This small molecule binds to this protein.
Small molecule (SMILES): Cc1cnc(Nc2ccc(N3CCN(C)CC3)cc2)nc1Nc1cccc(S(=O)(=O)NC(C)(C)C)c1

Binding-site contacts:
Ligand atom O1 contacts residue TRP190 of chain 1.A at 3.5 Å.
Ligand atom C21 contacts residue TRP190 of chain 1.A at 3.6 Å (hydrophobic).
Ligand atom C3 contacts residue LEU196 of chain 1.A at 3.8 Å (hydrophobic).
Ligand atom C22 contacts residue PHE189 of chain 1.A at 3.5 Å (hydrophobic).
Ligand atom N7 contacts residue TYR191 of chain 1.A at 2.6 Å (h-bond).
Ligand atom C26 contacts residue TYR191 of chain 1.A at 3.9 Å (hydrophobic).
Ligand atom C22 contacts residue TRP190 of chain 1.A at 4.0 Å (hydrophobic).
Ligand atom N1 contacts residue PHE189 of chain 1.A at 2.9 Å (h-bond).
Ligand atom O2 contacts residue TRP208 of chain 1.A at 3.6 Å.
Ligand atom C17 contacts residue PHE189 of chain 1.A at 3.5 Å (hydrophobic).
Ligand atom S1 contacts residue TYR191 of chain 1.A at 3.6 Å (h-bond).
Ligand atom C24 contacts residue TYR191 of chain 1.A at 3.4 Å (hydrophobic).
Ligand atom O1 contacts residue TYR191 of chain 1.A at 3.1 Å (h-bond).
Ligand atom C13 contacts residue GLY256 of chain 1.A at 3.7 Å.
Ligand atom C26 contacts residue PRO193 of chain 1.A at 3.8 Å (hydrophobic).
Ligand atom N2 contacts residue LEU196 of chain 1.A at 3.7 Å.
Ligand atom C4 contacts residue LEU196 of chain 1.A at 4.0 Å (hydrophobic).
Ligand atom S1 contacts residue TRP208 of chain 1.A at 3.9 Å.
Ligand atom C19 contacts residue LEU251 of chain 1.A at 3.8 Å (hydrophobic).
Ligand atom N4 contacts residue LEU196 of chain 1.A at 3.8 Å.
Ligand atom C1 contacts residue PHE189 of chain 1.A at 3.8 Å (hydrophobic).
Ligand atom C20 contacts residue LEU251 of chain 1.A at 3.8 Å (hydrophobic).
Ligand atom C19 contacts residue LEU248 of chain 1.A at 3.7 Å (hydrophobic).
Ligand atom C5 contacts residue TYR191 of chain 1.A at 3.8 Å (hydrophobic).
Ligand atom C26 contacts residue TRP208 of chain 1.A at 4.1 Å (hydrophobic).
Ligand atom N6 contacts residue ARG257 of chain 1.A at 3.9 Å.
Ligand atom C2 contacts residue PHE189 of chain 1.A at 4.0 Å (hydrophobic).
Ligand atom C13 contacts residue ARG257 of chain 1.A at 3.5 Å.
Ligand atom C16 contacts residue GLY256 of chain 1.A at 3.8 Å.
Ligand atom C19 contacts residue TRP190 of chain 1.A at 3.6 Å (hydrophobic).
Ligand atom C12 contacts residue ARG257 of chain 1.A at 4.0 Å.
Ligand atom C5 contacts residue PHE189 of chain 1.A at 3.5 Å (hydrophobic).
Ligand atom C24 contacts residue LEU196 of chain 1.A at 3.6 Å (hydrophobic).
Ligand atom C18 contacts residue PHE189 of chain 1.A at 3.6 Å (hydrophobic).
Ligand atom C20 contacts residue TRP190 of chain 1.A at 3.5 Å (hydrophobic).
Ligand atom C18 contacts residue LEU248 of chain 1.A at 3.9 Å (hydrophobic).
Ligand atom O1 contacts residue TRP208 of chain 1.A at 3.2 Å (h-bond).
Ligand atom N7 contacts residue TRP208 of chain 1.A at 3.7 Å.
Ligand atom C16 contacts residue ASN255 of chain 1.A at 4.1 Å.
Ligand atom C23 contacts residue TYR191 of chain 1.A at 3.5 Å (hydrophobic).

Sequence of chain 1.A:
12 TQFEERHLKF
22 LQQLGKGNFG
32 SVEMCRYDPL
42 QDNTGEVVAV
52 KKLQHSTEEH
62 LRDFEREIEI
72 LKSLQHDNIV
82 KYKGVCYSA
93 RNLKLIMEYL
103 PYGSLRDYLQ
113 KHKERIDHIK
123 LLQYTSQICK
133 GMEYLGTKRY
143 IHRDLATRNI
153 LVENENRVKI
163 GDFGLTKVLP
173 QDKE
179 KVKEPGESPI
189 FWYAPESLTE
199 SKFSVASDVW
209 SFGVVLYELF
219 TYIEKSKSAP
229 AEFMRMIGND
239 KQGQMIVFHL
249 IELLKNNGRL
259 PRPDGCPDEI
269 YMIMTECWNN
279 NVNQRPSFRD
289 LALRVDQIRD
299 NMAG